Binding-site contacts:
Ligand atom O5 contacts residue SER277 of chain 1.C at 4.3 Å.
Ligand atom C1 contacts residue ASN272 of chain 1.C at 4.4 Å.
Ligand atom O5 contacts residue ASN275 of chain 1.C at 2.4 Å (h-bond).
Ligand atom C8 contacts residue ASN275 of chain 1.C at 4.3 Å.
Ligand atom C1 contacts residue ASN275 of chain 1.C at 1.4 Å.
Ligand atom O6 contacts residue ALA278 of chain 1.C at 4.0 Å.
Ligand atom C2 contacts residue ASN275 of chain 1.C at 2.5 Å.
Ligand atom C5 contacts residue ALA278 of chain 1.C at 4.4 Å (hydrophobic).
Ligand atom O5 contacts residue ALA278 of chain 1.C at 3.5 Å.
Ligand atom O7 contacts residue ASN272 of chain 1.C at 4.1 Å.
Ligand atom C4 contacts residue ASN275 of chain 1.C at 4.2 Å.
Ligand atom C5 contacts residue ASN275 of chain 1.C at 3.6 Å.
Ligand atom N2 contacts residue ASN275 of chain 1.C at 2.9 Å (h-bond).
Ligand atom C3 contacts residue ASN275 of chain 1.C at 3.8 Å.
Ligand atom C1 contacts residue ALA278 of chain 1.C at 4.3 Å (hydrophobic).
Ligand atom C5 contacts residue SER277 of chain 1.C at 4.2 Å.
Ligand atom C6 contacts residue SER277 of chain 1.C at 4.2 Å.
Ligand atom O6 contacts residue VAL333 of chain 1.C at 3.7 Å.
Ligand atom O7 contacts residue ASN275 of chain 1.C at 3.8 Å.
Ligand atom C6 contacts residue ALA278 of chain 1.C at 4.1 Å (hydrophobic).

Sequence of chain 1.C:
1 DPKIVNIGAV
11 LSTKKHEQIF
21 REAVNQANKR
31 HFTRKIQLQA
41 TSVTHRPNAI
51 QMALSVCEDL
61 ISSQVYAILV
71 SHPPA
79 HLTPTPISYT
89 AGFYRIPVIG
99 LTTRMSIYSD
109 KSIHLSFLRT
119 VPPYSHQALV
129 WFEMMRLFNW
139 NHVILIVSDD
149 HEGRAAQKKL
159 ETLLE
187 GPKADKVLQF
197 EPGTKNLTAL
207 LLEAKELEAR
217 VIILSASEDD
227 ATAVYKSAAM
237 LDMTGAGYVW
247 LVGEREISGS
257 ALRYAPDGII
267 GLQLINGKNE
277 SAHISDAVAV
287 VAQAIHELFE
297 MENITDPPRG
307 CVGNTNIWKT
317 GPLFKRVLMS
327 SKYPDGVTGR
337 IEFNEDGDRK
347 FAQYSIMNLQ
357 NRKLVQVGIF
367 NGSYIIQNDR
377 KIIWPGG

A protein and the small-molecule ligand that binds it are described below.
Small molecule (SMILES): CC(=O)N[C@@H]1[C@@H](O)[C@H](O)[C@@H](CO)O[C@H]1O